A protein and the small-molecule ligand that binds it are described below.
Small molecule (SMILES): Nc1ccc(C(=O)O)cc1

Binding-site contacts:
Ligand atom C6 contacts residue GLU104 of chain 1.A at 3.2 Å.
Ligand atom C6 contacts residue FE1 of chain 1.E at 3.7 Å.
Ligand atom C1' contacts residue FE1 of chain 1.E at 3.5 Å.
Ligand atom O2' contacts residue ALA107 of chain 1.A at 3.9 Å.
Ligand atom C5 contacts residue ILE100 of chain 1.A at 4.2 Å (hydrophobic).
Ligand atom C1' contacts residue FE1 of chain 1.F at 2.9 Å.
Ligand atom C4 contacts residue GLU104 of chain 1.A at 4.0 Å.
Ligand atom O1' contacts residue FE1 of chain 1.E at 2.7 Å.
Ligand atom O1' contacts residue GLU197 of chain 1.A at 3.2 Å (salt-bridge).
Ligand atom C1' contacts residue GLU197 of chain 1.A at 3.2 Å.
Ligand atom N4 contacts residue GLU104 of chain 1.A at 4.0 Å.
Ligand atom O2' contacts residue GLU134 of chain 1.A at 3.2 Å (salt-bridge).
Ligand atom O2' contacts residue LEU192 of chain 1.A at 3.5 Å.
Ligand atom N4 contacts residue GLY103 of chain 1.A at 3.9 Å.
Ligand atom C3 contacts residue PHE196 of chain 1.A at 4.0 Å (hydrophobic).
Ligand atom C1 contacts residue FE1 of chain 1.E at 4.0 Å.
Ligand atom N4 contacts residue TYR162 of chain 1.A at 4.0 Å.
Ligand atom O2' contacts residue FE1 of chain 1.F at 3.0 Å.
Ligand atom O1' contacts residue GLU104 of chain 1.A at 4.0 Å.
Ligand atom C4 contacts residue PHE176 of chain 1.A at 3.6 Å (hydrophobic).
Ligand atom N4 contacts residue ILE100 of chain 1.A at 3.8 Å.
Ligand atom C1' contacts residue GLU134 of chain 1.A at 3.4 Å.
Ligand atom C1 contacts residue GLU104 of chain 1.A at 3.9 Å.
Ligand atom C2 contacts residue ILE180 of chain 1.A at 3.7 Å (hydrophobic).
Ligand atom O2' contacts residue GLU231 of chain 1.A at 3.9 Å.
Ligand atom C4 contacts residue GLY103 of chain 1.A at 4.0 Å.
Ligand atom C2 contacts residue PHE196 of chain 1.A at 3.9 Å (hydrophobic).
Ligand atom C1' contacts residue GLU231 of chain 1.A at 3.5 Å.
Ligand atom C5 contacts residue GLU104 of chain 1.A at 3.5 Å.
Ligand atom O1' contacts residue GLU134 of chain 1.A at 3.1 Å (salt-bridge).
Ligand atom C3 contacts residue ILE180 of chain 1.A at 3.9 Å (hydrophobic).
Ligand atom O1' contacts residue GLU231 of chain 1.A at 2.6 Å (salt-bridge).
Ligand atom C2 contacts residue ALA107 of chain 1.A at 3.9 Å (hydrophobic).
Ligand atom O2' contacts residue GLU197 of chain 1.A at 2.5 Å (salt-bridge).
Ligand atom N4 contacts residue ALA99 of chain 1.A at 4.1 Å.
Ligand atom C3 contacts residue GLY103 of chain 1.A at 4.0 Å.
Ligand atom C3 contacts residue PHE176 of chain 1.A at 3.4 Å (hydrophobic).
Ligand atom C1' contacts residue ALA107 of chain 1.A at 4.2 Å (hydrophobic).
Ligand atom O1' contacts residue FE1 of chain 1.F at 2.0 Å.
Ligand atom N4 contacts residue PHE176 of chain 1.A at 3.1 Å.

Sequence of chain 1.A:
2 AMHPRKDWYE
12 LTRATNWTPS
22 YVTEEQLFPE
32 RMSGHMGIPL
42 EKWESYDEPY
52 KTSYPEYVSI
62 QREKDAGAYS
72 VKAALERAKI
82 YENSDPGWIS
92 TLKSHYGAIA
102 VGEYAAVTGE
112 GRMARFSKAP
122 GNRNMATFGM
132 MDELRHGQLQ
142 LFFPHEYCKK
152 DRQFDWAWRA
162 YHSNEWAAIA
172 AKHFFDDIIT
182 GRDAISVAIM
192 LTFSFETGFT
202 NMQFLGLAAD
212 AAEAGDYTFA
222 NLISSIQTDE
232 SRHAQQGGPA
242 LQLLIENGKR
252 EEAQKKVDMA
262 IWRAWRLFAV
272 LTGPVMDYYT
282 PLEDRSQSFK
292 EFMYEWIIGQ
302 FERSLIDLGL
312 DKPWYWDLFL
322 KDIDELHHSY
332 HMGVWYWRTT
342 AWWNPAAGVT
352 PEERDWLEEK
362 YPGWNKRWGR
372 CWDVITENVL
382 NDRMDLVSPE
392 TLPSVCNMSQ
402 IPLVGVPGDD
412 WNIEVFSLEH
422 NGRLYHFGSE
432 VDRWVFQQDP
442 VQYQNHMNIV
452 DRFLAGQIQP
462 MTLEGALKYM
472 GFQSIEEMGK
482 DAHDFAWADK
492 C